The protein below binds the small molecule below.
Small molecule (SMILES): CC(=O)N[C@@H]1[C@@H](O)[C@H](O)[C@@H](CO)O[C@H]1O

Sequence of chain 1.C:
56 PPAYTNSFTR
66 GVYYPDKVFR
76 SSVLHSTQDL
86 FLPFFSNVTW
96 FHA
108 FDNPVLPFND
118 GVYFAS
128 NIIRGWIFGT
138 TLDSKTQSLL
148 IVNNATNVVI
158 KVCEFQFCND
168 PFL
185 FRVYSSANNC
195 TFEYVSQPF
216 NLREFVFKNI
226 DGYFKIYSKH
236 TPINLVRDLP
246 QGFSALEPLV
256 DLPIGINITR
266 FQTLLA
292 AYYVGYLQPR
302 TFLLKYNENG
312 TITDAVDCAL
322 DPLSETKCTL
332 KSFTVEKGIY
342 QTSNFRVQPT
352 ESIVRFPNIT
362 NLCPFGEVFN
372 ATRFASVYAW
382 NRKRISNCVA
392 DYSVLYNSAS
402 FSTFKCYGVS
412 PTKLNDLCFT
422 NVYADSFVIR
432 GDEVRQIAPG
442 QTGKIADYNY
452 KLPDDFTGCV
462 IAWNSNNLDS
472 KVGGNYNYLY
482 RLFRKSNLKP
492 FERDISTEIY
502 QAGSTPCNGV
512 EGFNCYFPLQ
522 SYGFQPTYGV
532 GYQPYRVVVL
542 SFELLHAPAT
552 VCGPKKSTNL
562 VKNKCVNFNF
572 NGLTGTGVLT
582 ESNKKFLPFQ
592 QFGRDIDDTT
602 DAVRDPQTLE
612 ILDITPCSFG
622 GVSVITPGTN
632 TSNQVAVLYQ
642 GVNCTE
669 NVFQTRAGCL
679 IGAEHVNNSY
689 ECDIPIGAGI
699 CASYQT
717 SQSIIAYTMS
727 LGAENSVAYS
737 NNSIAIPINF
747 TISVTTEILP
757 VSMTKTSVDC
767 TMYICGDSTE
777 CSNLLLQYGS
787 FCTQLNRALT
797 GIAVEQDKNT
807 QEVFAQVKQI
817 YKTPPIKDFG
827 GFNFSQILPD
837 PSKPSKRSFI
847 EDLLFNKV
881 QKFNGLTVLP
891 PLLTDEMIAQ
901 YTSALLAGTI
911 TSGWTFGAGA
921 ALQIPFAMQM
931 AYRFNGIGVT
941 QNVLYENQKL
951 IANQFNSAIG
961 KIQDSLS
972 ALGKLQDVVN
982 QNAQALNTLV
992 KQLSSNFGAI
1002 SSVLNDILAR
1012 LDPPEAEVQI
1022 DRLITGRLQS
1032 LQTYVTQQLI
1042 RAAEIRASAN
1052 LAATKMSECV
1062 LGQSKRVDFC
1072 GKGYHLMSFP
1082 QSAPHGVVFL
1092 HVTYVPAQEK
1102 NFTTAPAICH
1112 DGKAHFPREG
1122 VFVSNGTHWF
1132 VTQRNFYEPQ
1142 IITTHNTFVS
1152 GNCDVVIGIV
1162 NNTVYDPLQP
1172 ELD

Binding-site contacts:
Ligand atom O5 contacts residue SER831 of chain 1.C at 3.6 Å.
Ligand atom C1 contacts residue SER831 of chain 1.C at 3.6 Å.
Ligand atom C1 contacts residue ASN829 of chain 1.C at 1.4 Å.
Ligand atom C4 contacts residue ASN829 of chain 1.C at 4.2 Å.
Ligand atom C8 contacts residue ASN829 of chain 1.C at 4.4 Å.
Ligand atom C2 contacts residue ASN829 of chain 1.C at 2.5 Å.
Ligand atom N2 contacts residue ASN829 of chain 1.C at 2.9 Å (h-bond).
Ligand atom O7 contacts residue ASN829 of chain 1.C at 3.7 Å.
Ligand atom C5 contacts residue ASN829 of chain 1.C at 3.7 Å.
Ligand atom O5 contacts residue ASN829 of chain 1.C at 2.4 Å (h-bond).
Ligand atom C7 contacts residue ASN829 of chain 1.C at 3.5 Å.
Ligand atom C3 contacts residue ASN829 of chain 1.C at 3.8 Å.
Ligand atom C5 contacts residue SER831 of chain 1.C at 3.9 Å.